Binding-site contacts:
Ligand atom C5 contacts residue TRP208 of chain 1.A at 3.5 Å (hydrophobic).
Ligand atom C7 contacts residue TRP208 of chain 1.A at 4.0 Å (hydrophobic).
Ligand atom N2 contacts residue ASN204 of chain 1.A at 3.0 Å (h-bond).
Ligand atom C8 contacts residue GLN244 of chain 1.A at 3.7 Å.
Ligand atom C6 contacts residue TRP208 of chain 1.A at 3.5 Å (hydrophobic).
Ligand atom O5 contacts residue TRP208 of chain 1.A at 3.7 Å.
Ligand atom C8 contacts residue TRP208 of chain 1.A at 4.1 Å (hydrophobic).
Ligand atom O7 contacts residue LEU93 of chain 1.A at 3.6 Å.
Ligand atom C1 contacts residue TRP208 of chain 1.A at 3.9 Å (hydrophobic).
Ligand atom C1 contacts residue ASP205 of chain 1.A at 4.2 Å.
Ligand atom O6 contacts residue ASP205 of chain 1.A at 2.7 Å (salt-bridge).
Ligand atom C5 contacts residue ASP205 of chain 1.A at 4.1 Å.
Ligand atom C3 contacts residue ASN204 of chain 1.A at 3.8 Å.
Ligand atom C8 contacts residue GLU214 of chain 1.A at 3.7 Å.
Ligand atom C6 contacts residue ASP205 of chain 1.A at 3.7 Å.
Ligand atom C7 contacts residue ASN204 of chain 1.A at 3.5 Å.
Ligand atom C7 contacts residue LEU93 of chain 1.A at 3.9 Å (hydrophobic).
Ligand atom C2 contacts residue ASN204 of chain 1.A at 2.5 Å.
Ligand atom C4 contacts residue ASN204 of chain 1.A at 4.2 Å.
Ligand atom O6 contacts residue SER77 of chain 1.A at 3.7 Å.
Ligand atom O5 contacts residue ASN204 of chain 1.A at 2.3 Å (h-bond).
Ligand atom C8 contacts residue LEU93 of chain 1.A at 3.6 Å (hydrophobic).
Ligand atom O6 contacts residue GLU209 of chain 1.A at 4.1 Å.
Ligand atom C8 contacts residue ARG225 of chain 1.A at 4.2 Å.
Ligand atom O7 contacts residue ASN204 of chain 1.A at 3.6 Å.
Ligand atom C1 contacts residue ASN204 of chain 1.A at 1.4 Å.
Ligand atom O7 contacts residue TRP208 of chain 1.A at 3.3 Å.
Ligand atom C5 contacts residue ASN204 of chain 1.A at 3.6 Å.
Ligand atom O5 contacts residue ASP205 of chain 1.A at 3.4 Å (salt-bridge).
Ligand atom C6 contacts residue SER77 of chain 1.A at 4.5 Å.
Ligand atom C8 contacts residue ALA243 of chain 1.A at 4.3 Å (hydrophobic).

Sequence of chain 1.A:
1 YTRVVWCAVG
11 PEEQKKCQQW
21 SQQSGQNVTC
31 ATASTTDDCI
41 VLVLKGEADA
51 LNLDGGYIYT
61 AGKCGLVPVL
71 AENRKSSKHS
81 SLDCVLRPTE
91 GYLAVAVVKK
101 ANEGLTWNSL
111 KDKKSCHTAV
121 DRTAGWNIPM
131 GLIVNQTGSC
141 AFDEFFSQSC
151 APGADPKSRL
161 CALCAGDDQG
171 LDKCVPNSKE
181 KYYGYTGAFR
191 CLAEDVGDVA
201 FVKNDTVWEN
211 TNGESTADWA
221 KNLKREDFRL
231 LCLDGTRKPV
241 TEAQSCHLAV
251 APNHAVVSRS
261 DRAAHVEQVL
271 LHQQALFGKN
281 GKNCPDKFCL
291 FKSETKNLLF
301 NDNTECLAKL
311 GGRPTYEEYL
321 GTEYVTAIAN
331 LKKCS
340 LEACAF

A protein and the small-molecule ligand that binds it are described below.
Small molecule (SMILES): CC(=O)N[C@H]1[C@H](O[C@H]2[C@H](O)[C@@H](NC(C)=O)CO[C@@H]2CO)O[C@H](CO)[C@@H](O)[C@@H]1O